Sequence of chain 1.A:
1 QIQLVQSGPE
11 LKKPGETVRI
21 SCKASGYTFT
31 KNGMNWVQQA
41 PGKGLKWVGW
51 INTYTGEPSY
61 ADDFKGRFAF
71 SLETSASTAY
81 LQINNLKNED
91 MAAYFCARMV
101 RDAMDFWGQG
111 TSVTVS

Binding-site contacts:
Ligand atom O5 contacts residue GLU129 of chain 1.C at 3.0 Å (salt-bridge).
Ligand atom N2 contacts residue ASN97 of chain 1.C at 3.0 Å (h-bond).
Ligand atom C6 contacts residue NAG2 of chain 1.D at 4.3 Å.
Ligand atom C8 contacts residue GLY96 of chain 1.C at 4.2 Å.
Ligand atom C5 contacts residue GLU129 of chain 1.C at 4.1 Å.
Ligand atom C7 contacts residue ASN97 of chain 1.C at 3.5 Å.
Ligand atom C5 contacts residue ASN97 of chain 1.C at 3.6 Å.
Ligand atom C8 contacts residue ASN97 of chain 1.C at 4.3 Å.
Ligand atom O5 contacts residue ASN97 of chain 1.C at 2.3 Å (h-bond).
Ligand atom O6 contacts residue GLU129 of chain 1.C at 4.3 Å.
Ligand atom O5 contacts residue NAG1 of chain 1.D at 4.4 Å.
Ligand atom O6 contacts residue NAG2 of chain 1.D at 4.1 Å.
Ligand atom C1 contacts residue GLU129 of chain 1.C at 3.5 Å.
Ligand atom O6 contacts residue LYS31 of chain 1.A at 4.0 Å.
Ligand atom O6 contacts residue NAG1 of chain 1.D at 4.0 Å.
Ligand atom C3 contacts residue ASN97 of chain 1.C at 3.8 Å.
Ligand atom C6 contacts residue GLU129 of chain 1.C at 4.3 Å.
Ligand atom O7 contacts residue ASN97 of chain 1.C at 3.7 Å.
Ligand atom C2 contacts residue ASN97 of chain 1.C at 2.5 Å.
Ligand atom C4 contacts residue ASN97 of chain 1.C at 4.2 Å.
Ligand atom C1 contacts residue ASN97 of chain 1.C at 1.4 Å.

A small-molecule ligand and the protein it binds are described below.
Small molecule (SMILES): CC(=O)N[C@@H]1[C@@H](O)[C@H](O)[C@@H](CO)O[C@H]1O

Sequence of chain 1.C:
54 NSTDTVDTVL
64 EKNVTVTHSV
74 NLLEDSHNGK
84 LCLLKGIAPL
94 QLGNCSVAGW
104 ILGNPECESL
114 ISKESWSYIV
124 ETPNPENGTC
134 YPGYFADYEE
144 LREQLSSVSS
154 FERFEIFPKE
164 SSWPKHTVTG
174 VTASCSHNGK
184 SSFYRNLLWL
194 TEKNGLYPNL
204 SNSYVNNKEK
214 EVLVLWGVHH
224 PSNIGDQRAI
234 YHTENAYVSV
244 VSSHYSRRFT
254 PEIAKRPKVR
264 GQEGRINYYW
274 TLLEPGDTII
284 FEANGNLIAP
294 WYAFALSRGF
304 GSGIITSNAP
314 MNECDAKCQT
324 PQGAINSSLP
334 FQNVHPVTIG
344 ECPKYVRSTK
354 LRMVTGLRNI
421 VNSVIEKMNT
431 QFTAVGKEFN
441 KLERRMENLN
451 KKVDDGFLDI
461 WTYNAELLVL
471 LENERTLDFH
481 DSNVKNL